A small-molecule ligand and the protein it binds are described below.
Small molecule (SMILES): Nc1nc2c([nH]c(=O)n2[C@H]2C[C@H](O)[C@@H](CO[P](=O)(O)O[P](=O)(O)OP(=O)(O)O)O2)c(=O)[nH]1

Sequence of chain 1.A:
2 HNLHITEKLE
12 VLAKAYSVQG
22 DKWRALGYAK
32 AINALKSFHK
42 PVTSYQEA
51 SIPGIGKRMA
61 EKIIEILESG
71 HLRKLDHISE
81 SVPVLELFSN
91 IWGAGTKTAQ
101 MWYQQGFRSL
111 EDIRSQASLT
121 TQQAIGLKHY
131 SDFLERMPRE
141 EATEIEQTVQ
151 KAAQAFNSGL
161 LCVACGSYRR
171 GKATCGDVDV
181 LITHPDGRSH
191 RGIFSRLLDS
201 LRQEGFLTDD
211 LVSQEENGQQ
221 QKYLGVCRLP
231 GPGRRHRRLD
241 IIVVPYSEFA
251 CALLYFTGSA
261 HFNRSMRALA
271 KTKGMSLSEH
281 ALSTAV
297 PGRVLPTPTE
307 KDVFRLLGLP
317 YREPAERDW

Binding-site contacts:
Ligand atom PB contacts residue SER167 of chain 1.A at 3.7 Å.
Ligand atom PA contacts residue MG1 of chain 1.F at 3.2 Å.
Ligand atom O4' contacts residue DOC6 of chain 1.C at 3.1 Å.
Ligand atom O3' contacts residue THR257 of chain 1.A at 3.5 Å (h-bond).
Ligand atom O2A contacts residue ASP177 of chain 1.A at 3.0 Å (salt-bridge).
Ligand atom C1' contacts residue TYR255 of chain 1.A at 3.4 Å (hydrophobic).
Ligand atom O8 contacts residue ASN263 of chain 1.A at 3.1 Å (h-bond).
Ligand atom O2B contacts residue SER167 of chain 1.A at 3.1 Å (h-bond).
Ligand atom C8 contacts residue TYR255 of chain 1.A at 3.8 Å (hydrophobic).
Ligand atom O2G contacts residue ASP177 of chain 1.A at 2.9 Å (salt-bridge).
Ligand atom PG contacts residue SER167 of chain 1.A at 3.7 Å.
Ligand atom O2A contacts residue MG1 of chain 1.F at 2.0 Å.
Ligand atom O2B contacts residue GLY166 of chain 1.A at 3.4 Å.
Ligand atom C6 contacts residue ALA260 of chain 1.A at 3.8 Å (hydrophobic).
Ligand atom O3G contacts residue ARG136 of chain 1.A at 3.1 Å (salt-bridge).
Ligand atom O3' contacts residue ARG170 of chain 1.A at 3.7 Å.
Ligand atom C2' contacts residue ASN263 of chain 1.A at 3.6 Å.
Ligand atom O3B contacts residue MG1 of chain 1.F at 3.7 Å.
Ligand atom O3A contacts residue MG1 of chain 1.F at 3.4 Å.
Ligand atom O1B contacts residue SER167 of chain 1.A at 3.6 Å.
Ligand atom O8 contacts residue TYR255 of chain 1.A at 3.2 Å.
Ligand atom O1G contacts residue SER167 of chain 1.A at 2.5 Å (h-bond).
Ligand atom O3' contacts residue GLY258 of chain 1.A at 3.6 Å.
Ligand atom O2G contacts residue MG1 of chain 1.F at 2.1 Å.
Ligand atom O2B contacts residue ASP179 of chain 1.A at 3.1 Å (salt-bridge).
Ligand atom O1G contacts residue GLY176 of chain 1.A at 2.8 Å (h-bond).
Ligand atom N1 contacts residue DOC6 of chain 1.C at 3.5 Å.
Ligand atom C2' contacts residue TYR255 of chain 1.A at 3.4 Å (hydrophobic).
Ligand atom O6 contacts residue DOC6 of chain 1.C at 3.3 Å (h-bond).
Ligand atom PG contacts residue MG1 of chain 1.F at 3.4 Å.
Ligand atom C6 contacts residue DOC6 of chain 1.C at 3.4 Å.
Ligand atom C5 contacts residue ALA260 of chain 1.A at 3.7 Å (hydrophobic).
Ligand atom O1G contacts residue ARG136 of chain 1.A at 3.0 Å (salt-bridge).
Ligand atom PB contacts residue MG1 of chain 1.F at 3.1 Å.
Ligand atom O5' contacts residue DOC6 of chain 1.C at 3.4 Å.
Ligand atom O1B contacts residue ARG170 of chain 1.A at 3.0 Å (salt-bridge).
Ligand atom C4' contacts residue PHE256 of chain 1.A at 3.6 Å (hydrophobic).
Ligand atom PG contacts residue GLY176 of chain 1.A at 3.7 Å.
Ligand atom O2B contacts residue MG1 of chain 1.F at 2.0 Å.
Ligand atom O2A contacts residue ASP179 of chain 1.A at 3.1 Å (salt-bridge).